Sequence of chain 1.A:
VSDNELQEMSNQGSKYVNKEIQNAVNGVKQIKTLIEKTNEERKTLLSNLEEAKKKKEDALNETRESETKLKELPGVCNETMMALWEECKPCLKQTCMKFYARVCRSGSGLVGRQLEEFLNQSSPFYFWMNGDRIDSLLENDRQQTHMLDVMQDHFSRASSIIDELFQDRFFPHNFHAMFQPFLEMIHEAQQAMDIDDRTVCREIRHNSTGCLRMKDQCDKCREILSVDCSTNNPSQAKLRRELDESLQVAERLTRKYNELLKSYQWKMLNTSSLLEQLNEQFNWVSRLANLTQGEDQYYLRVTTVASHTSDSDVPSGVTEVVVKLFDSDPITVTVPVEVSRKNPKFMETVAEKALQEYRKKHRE

Binding-site contacts:
Ligand atom C2 contacts residue ASN244 of chain 1.A at 2.5 Å.
Ligand atom C6 contacts residue THR246 of chain 1.A at 4.2 Å.
Ligand atom C4 contacts residue ASN244 of chain 1.A at 4.2 Å.
Ligand atom O5 contacts residue ASN244 of chain 1.A at 2.4 Å (h-bond).
Ligand atom C5 contacts residue ASN244 of chain 1.A at 3.7 Å.
Ligand atom N2 contacts residue ASN244 of chain 1.A at 2.9 Å (h-bond).
Ligand atom O5 contacts residue THR246 of chain 1.A at 3.6 Å.
Ligand atom C8 contacts residue HIS243 of chain 1.A at 3.8 Å.
Ligand atom C7 contacts residue ASN244 of chain 1.A at 3.3 Å.
Ligand atom C1 contacts residue THR246 of chain 1.A at 4.2 Å.
Ligand atom C3 contacts residue ASN244 of chain 1.A at 3.8 Å.
Ligand atom O6 contacts residue ASP138 of chain 1.A at 4.2 Å.
Ligand atom C6 contacts residue PHE121 of chain 1.A at 4.2 Å (hydrophobic).
Ligand atom O7 contacts residue ASN244 of chain 1.A at 3.3 Å (h-bond).
Ligand atom C5 contacts residue THR246 of chain 1.A at 4.3 Å.
Ligand atom C8 contacts residue ASN244 of chain 1.A at 4.4 Å.
Ligand atom O7 contacts residue HIS243 of chain 1.A at 3.3 Å.
Ligand atom C1 contacts residue ASN244 of chain 1.A at 1.4 Å.
Ligand atom O7 contacts residue GLU142 of chain 1.A at 4.3 Å.
Ligand atom C7 contacts residue HIS243 of chain 1.A at 4.0 Å.

The protein below binds the small molecule below.
Small molecule (SMILES): CC(=O)N[C@@H]1[C@@H](O)[C@H](O)[C@@H](CO)O[C@H]1O